The protein below binds the small molecule below.
Small molecule (SMILES): CC(=O)OCC[N+](C)(C)C

Sequence of chain 1.E:
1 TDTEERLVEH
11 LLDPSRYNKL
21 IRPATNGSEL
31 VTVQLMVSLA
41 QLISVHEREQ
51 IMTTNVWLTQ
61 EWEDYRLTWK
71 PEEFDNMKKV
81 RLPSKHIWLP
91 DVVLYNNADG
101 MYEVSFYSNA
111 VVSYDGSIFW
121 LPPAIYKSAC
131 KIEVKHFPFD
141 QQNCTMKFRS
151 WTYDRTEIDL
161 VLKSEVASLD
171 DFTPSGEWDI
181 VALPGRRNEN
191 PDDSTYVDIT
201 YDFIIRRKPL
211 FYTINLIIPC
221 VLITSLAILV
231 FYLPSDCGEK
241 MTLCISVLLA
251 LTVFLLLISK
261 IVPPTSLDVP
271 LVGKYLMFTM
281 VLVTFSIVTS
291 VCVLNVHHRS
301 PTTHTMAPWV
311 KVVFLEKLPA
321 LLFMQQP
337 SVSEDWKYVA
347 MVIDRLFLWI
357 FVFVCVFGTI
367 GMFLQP

Sequence of chain 1.D:
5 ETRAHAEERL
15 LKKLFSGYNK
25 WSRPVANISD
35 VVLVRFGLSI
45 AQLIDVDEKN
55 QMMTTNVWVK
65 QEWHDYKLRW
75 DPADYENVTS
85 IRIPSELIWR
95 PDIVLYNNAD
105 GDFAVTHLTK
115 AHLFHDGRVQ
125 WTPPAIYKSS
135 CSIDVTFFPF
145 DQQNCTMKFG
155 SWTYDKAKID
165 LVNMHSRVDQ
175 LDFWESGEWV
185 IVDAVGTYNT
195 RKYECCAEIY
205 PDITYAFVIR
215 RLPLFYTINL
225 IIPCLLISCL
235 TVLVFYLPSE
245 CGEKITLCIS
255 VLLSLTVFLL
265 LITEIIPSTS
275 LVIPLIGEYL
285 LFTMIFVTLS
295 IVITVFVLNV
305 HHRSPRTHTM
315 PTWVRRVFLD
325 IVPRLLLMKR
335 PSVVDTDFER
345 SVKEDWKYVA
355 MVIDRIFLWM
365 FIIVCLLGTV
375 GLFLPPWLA

Binding-site contacts:
Ligand atom N1 contacts residue CYS199 of chain 1.D at 4.3 Å.
Ligand atom C6 contacts residue VAL111 of chain 1.E at 4.2 Å (hydrophobic).
Ligand atom O4 contacts residue TRP156 of chain 1.D at 3.1 Å (h-bond).
Ligand atom C2 contacts residue LEU121 of chain 1.E at 3.9 Å (hydrophobic).
Ligand atom C6 contacts residue CYS200 of chain 1.D at 3.8 Å (hydrophobic).
Ligand atom C9 contacts residue TRP156 of chain 1.D at 3.6 Å (hydrophobic).
Ligand atom C6 contacts residue THR157 of chain 1.D at 4.3 Å.
Ligand atom C3 contacts residue TRP156 of chain 1.D at 3.2 Å (hydrophobic).
Ligand atom C2 contacts residue TRP57 of chain 1.E at 4.3 Å (hydrophobic).
Ligand atom O7 contacts residue THR157 of chain 1.D at 3.3 Å.
Ligand atom C10 contacts residue TYR100 of chain 1.D at 3.1 Å (hydrophobic).
Ligand atom C8 contacts residue TYR197 of chain 1.D at 3.6 Å (hydrophobic).
Ligand atom O4 contacts residue CYS199 of chain 1.D at 4.3 Å.
Ligand atom O7 contacts residue LEU121 of chain 1.E at 3.7 Å.
Ligand atom O4 contacts residue LEU121 of chain 1.E at 4.0 Å.
Ligand atom C5 contacts residue PHE119 of chain 1.E at 4.2 Å (hydrophobic).
Ligand atom C3 contacts residue LEU121 of chain 1.E at 3.9 Å (hydrophobic).
Ligand atom C6 contacts residue TYR204 of chain 1.D at 3.5 Å (hydrophobic).
Ligand atom C10 contacts residue TRP156 of chain 1.D at 3.3 Å (hydrophobic).
Ligand atom C5 contacts residue CYS200 of chain 1.D at 4.4 Å (hydrophobic).
Ligand atom C5 contacts residue TRP156 of chain 1.D at 3.3 Å (hydrophobic).
Ligand atom C8 contacts residue TRP57 of chain 1.E at 3.5 Å (hydrophobic).
Ligand atom O4 contacts residue TYR204 of chain 1.D at 4.3 Å.
Ligand atom O7 contacts residue TRP156 of chain 1.D at 3.5 Å (h-bond).
Ligand atom C5 contacts residue THR157 of chain 1.D at 4.0 Å.
Ligand atom C2 contacts residue CYS199 of chain 1.D at 4.4 Å (hydrophobic).
Ligand atom C5 contacts residue TYR204 of chain 1.D at 4.4 Å (hydrophobic).
Ligand atom C5 contacts residue LEU121 of chain 1.E at 4.0 Å (hydrophobic).
Ligand atom C10 contacts residue SER155 of chain 1.D at 4.2 Å.
Ligand atom C9 contacts residue TYR204 of chain 1.D at 3.6 Å (hydrophobic).
Ligand atom O4 contacts residue CYS200 of chain 1.D at 4.0 Å.
Ligand atom N1 contacts residue TRP156 of chain 1.D at 3.8 Å.
Ligand atom N1 contacts residue TYR100 of chain 1.D at 4.3 Å.
Ligand atom C6 contacts residue TRP156 of chain 1.D at 4.0 Å (hydrophobic).
Ligand atom C6 contacts residue PHE119 of chain 1.E at 3.6 Å (hydrophobic).
Ligand atom C9 contacts residue CYS200 of chain 1.D at 4.1 Å (hydrophobic).
Ligand atom C9 contacts residue CYS199 of chain 1.D at 3.6 Å (hydrophobic).
Ligand atom C8 contacts residue CYS199 of chain 1.D at 4.3 Å (hydrophobic).
Ligand atom C8 contacts residue TYR100 of chain 1.D at 4.2 Å (hydrophobic).
Ligand atom C2 contacts residue TRP156 of chain 1.D at 3.8 Å (hydrophobic).